Sequence of chain 1.PA:
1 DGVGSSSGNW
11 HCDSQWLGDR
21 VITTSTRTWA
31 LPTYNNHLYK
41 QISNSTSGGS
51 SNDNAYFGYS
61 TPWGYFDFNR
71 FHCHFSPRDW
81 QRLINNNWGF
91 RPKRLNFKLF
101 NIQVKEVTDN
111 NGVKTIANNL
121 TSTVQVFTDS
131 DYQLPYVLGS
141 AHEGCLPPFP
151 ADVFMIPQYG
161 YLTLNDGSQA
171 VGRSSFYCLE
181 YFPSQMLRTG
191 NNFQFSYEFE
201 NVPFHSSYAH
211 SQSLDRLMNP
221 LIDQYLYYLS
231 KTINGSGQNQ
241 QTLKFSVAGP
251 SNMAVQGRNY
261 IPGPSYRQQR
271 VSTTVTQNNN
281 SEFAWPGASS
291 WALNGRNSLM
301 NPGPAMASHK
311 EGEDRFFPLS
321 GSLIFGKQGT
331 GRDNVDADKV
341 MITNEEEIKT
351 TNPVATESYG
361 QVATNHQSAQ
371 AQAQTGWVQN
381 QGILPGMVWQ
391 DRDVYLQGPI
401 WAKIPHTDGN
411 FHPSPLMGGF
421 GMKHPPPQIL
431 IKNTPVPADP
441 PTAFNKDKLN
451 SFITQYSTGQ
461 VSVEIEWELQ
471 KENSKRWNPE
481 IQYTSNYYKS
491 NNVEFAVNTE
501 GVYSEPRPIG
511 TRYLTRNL

The protein below binds the small molecule below.
Small molecule (SMILES): OC[C@H]1O[C@@H](O)[C@H](O)[C@@H](O)[C@H]1O

Binding-site contacts:
Ligand atom C6 contacts residue TRP285 of chain 1.PA at 3.4 Å (hydrophobic).
Ligand atom O4 contacts residue TRP285 of chain 1.PA at 3.2 Å.
Ligand atom O6 contacts residue TRP285 of chain 1.PA at 3.2 Å (h-bond).
Ligand atom O2 contacts residue TRP285 of chain 1.PA at 4.3 Å.
Ligand atom C2 contacts residue TRP285 of chain 1.PA at 3.5 Å (hydrophobic).
Ligand atom C1 contacts residue TRP285 of chain 1.PA at 3.5 Å (hydrophobic).
Ligand atom O1 contacts residue VAL255 of chain 1.OA at 4.0 Å.
Ligand atom C4 contacts residue TRP285 of chain 1.PA at 4.0 Å (hydrophobic).
Ligand atom C3 contacts residue TRP285 of chain 1.PA at 4.0 Å (hydrophobic).
Ligand atom O1 contacts residue ALA254 of chain 1.OA at 4.3 Å.
Ligand atom C5 contacts residue TRP285 of chain 1.PA at 3.7 Å (hydrophobic).
Ligand atom C2 contacts residue ASN252 of chain 1.OA at 4.4 Å.
Ligand atom O2 contacts residue ASN252 of chain 1.OA at 3.1 Å (h-bond).
Ligand atom O1 contacts residue ASN252 of chain 1.OA at 4.2 Å.
Ligand atom O1 contacts residue TRP285 of chain 1.PA at 3.1 Å.
Ligand atom O2 contacts residue VAL255 of chain 1.OA at 3.9 Å.
Ligand atom O3 contacts residue TRP285 of chain 1.PA at 3.9 Å.
Ligand atom O5 contacts residue TRP285 of chain 1.PA at 3.1 Å (h-bond).

Sequence of chain 1.OA:
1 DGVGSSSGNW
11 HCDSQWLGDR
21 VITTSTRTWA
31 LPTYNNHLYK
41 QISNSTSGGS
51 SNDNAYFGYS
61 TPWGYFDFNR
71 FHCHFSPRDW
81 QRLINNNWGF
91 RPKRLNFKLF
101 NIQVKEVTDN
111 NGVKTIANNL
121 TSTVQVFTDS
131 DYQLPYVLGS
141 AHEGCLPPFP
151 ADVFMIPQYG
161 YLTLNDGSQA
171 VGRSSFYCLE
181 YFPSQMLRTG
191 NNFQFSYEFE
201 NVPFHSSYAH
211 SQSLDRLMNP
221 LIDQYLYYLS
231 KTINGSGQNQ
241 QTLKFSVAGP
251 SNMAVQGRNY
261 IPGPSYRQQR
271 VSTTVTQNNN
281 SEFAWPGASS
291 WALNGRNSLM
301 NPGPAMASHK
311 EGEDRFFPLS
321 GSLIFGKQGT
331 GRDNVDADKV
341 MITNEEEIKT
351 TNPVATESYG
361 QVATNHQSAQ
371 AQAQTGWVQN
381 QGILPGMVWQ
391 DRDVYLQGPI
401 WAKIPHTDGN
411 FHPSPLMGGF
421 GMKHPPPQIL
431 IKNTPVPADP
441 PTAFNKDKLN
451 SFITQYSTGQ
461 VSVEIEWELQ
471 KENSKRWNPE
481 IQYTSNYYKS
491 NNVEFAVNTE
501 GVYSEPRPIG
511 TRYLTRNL